Sequence of chain 1.B:
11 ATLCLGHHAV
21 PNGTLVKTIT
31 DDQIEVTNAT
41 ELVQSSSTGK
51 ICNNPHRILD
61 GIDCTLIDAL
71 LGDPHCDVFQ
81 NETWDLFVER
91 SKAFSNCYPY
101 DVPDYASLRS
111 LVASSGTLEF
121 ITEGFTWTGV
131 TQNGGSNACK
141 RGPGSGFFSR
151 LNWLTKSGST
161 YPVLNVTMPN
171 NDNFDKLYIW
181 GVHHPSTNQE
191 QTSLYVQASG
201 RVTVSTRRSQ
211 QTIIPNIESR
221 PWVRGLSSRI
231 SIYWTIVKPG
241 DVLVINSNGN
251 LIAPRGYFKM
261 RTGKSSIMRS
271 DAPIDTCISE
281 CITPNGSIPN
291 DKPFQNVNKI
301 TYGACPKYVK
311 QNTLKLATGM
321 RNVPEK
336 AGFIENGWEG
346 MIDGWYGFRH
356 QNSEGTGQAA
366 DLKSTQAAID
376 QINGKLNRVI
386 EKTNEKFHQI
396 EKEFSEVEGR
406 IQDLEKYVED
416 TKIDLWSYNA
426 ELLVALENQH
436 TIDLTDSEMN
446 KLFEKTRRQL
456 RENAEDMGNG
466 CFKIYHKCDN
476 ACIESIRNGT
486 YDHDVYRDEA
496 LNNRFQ

This protein binds this small molecule.
Small molecule (SMILES): CC(=O)N[C@@H]1[C@@H](O)[C@H](O)[C@@H](CO)O[C@H]1O

Sequence of chain 1.C:
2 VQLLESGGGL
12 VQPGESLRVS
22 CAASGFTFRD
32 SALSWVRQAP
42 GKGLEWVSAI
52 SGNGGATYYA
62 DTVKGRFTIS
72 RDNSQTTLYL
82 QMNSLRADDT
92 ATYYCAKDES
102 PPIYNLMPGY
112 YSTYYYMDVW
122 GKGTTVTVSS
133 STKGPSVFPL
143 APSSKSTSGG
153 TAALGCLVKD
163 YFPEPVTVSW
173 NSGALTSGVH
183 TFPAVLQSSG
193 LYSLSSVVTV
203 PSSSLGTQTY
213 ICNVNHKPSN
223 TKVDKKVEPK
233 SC

Binding-site contacts:
Ligand atom C8 contacts residue ASN38 of chain 1.B at 4.3 Å.
Ligand atom O5 contacts residue ASN38 of chain 1.B at 2.3 Å (h-bond).
Ligand atom C4 contacts residue LEU107 of chain 1.C at 4.3 Å (hydrophobic).
Ligand atom C6 contacts residue ASN106 of chain 1.C at 4.3 Å.
Ligand atom C2 contacts residue LEU107 of chain 1.C at 4.2 Å (hydrophobic).
Ligand atom O6 contacts residue PRO103 of chain 1.C at 3.8 Å.
Ligand atom C6 contacts residue TYR105 of chain 1.C at 3.8 Å (hydrophobic).
Ligand atom C4 contacts residue ASN38 of chain 1.B at 4.2 Å.
Ligand atom O7 contacts residue ASN38 of chain 1.B at 2.7 Å (h-bond).
Ligand atom C4 contacts residue ASN106 of chain 1.C at 4.1 Å.
Ligand atom C1 contacts residue THR318 of chain 1.B at 4.5 Å.
Ligand atom C6 contacts residue LEU107 of chain 1.C at 3.9 Å (hydrophobic).
Ligand atom C1 contacts residue ASN38 of chain 1.B at 1.4 Å.
Ligand atom C7 contacts residue ASN38 of chain 1.B at 3.0 Å.
Ligand atom C3 contacts residue ASN38 of chain 1.B at 3.8 Å.
Ligand atom C4 contacts residue PRO103 of chain 1.C at 4.5 Å (hydrophobic).
Ligand atom C6 contacts residue ILE104 of chain 1.C at 3.2 Å (hydrophobic).
Ligand atom O7 contacts residue THR37 of chain 1.B at 4.3 Å.
Ligand atom O6 contacts residue ILE104 of chain 1.C at 2.7 Å (h-bond).
Ligand atom N2 contacts residue ASN38 of chain 1.B at 2.9 Å (h-bond).
Ligand atom O5 contacts residue THR318 of chain 1.B at 4.1 Å.
Ligand atom C5 contacts residue PRO103 of chain 1.C at 4.3 Å (hydrophobic).
Ligand atom O4 contacts residue ASN106 of chain 1.C at 4.2 Å.
Ligand atom C2 contacts residue ASN38 of chain 1.B at 2.4 Å.
Ligand atom O4 contacts residue PRO103 of chain 1.C at 3.6 Å (h-bond).
Ligand atom O6 contacts residue LEU107 of chain 1.C at 4.1 Å.
Ligand atom C6 contacts residue PRO103 of chain 1.C at 3.4 Å (hydrophobic).
Ligand atom O5 contacts residue LEU107 of chain 1.C at 4.1 Å.
Ligand atom O3 contacts residue LEU107 of chain 1.C at 4.3 Å.
Ligand atom C5 contacts residue ASN38 of chain 1.B at 3.6 Å.